This small molecule binds to this protein.
Small molecule (SMILES): COc1ccc(-c2nc3ccccc3n2[C@H](C(=O)NC2CCCCC2)C2CCCCC2)c(OC)c1

Sequence of chain 1.C:
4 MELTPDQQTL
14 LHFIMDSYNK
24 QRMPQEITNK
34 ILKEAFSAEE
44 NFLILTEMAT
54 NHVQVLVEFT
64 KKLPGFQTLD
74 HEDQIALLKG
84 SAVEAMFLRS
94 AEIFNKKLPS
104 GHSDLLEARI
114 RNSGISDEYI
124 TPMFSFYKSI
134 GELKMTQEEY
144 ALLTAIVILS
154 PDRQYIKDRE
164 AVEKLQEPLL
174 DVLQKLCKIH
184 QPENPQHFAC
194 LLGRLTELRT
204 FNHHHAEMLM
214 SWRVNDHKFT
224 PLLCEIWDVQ

Binding-site contacts:
Ligand atom C21 contacts residue SER93 of chain 1.C at 3.4 Å.
Ligand atom C29 contacts residue SER93 of chain 1.C at 3.7 Å.
Ligand atom C1 contacts residue TYR130 of chain 1.C at 3.6 Å (hydrophobic).
Ligand atom C29 contacts residue PHE97 of chain 1.C at 3.6 Å (hydrophobic).
Ligand atom C24 contacts residue ILE113 of chain 1.C at 3.6 Å (hydrophobic).
Ligand atom C19 contacts residue ILE34 of chain 1.C at 3.7 Å (hydrophobic).
Ligand atom C24 contacts residue SER116 of chain 1.C at 3.3 Å.
Ligand atom C16 contacts residue LEU48 of chain 1.C at 3.6 Å (hydrophobic).
Ligand atom C25 contacts residue ILE118 of chain 1.C at 3.8 Å (hydrophobic).
Ligand atom O17 contacts residue MET126 of chain 1.C at 3.7 Å.
Ligand atom C28 contacts residue ILE113 of chain 1.C at 3.8 Å (hydrophobic).
Ligand atom C31 contacts residue ILE113 of chain 1.C at 3.8 Å (hydrophobic).
Ligand atom C15 contacts residue LEU48 of chain 1.C at 3.7 Å (hydrophobic).
Ligand atom C34 contacts residue HIS55 of chain 1.C at 3.6 Å.
Ligand atom C32 contacts residue MET89 of chain 1.C at 3.7 Å (hydrophobic).
Ligand atom C35 contacts residue SER116 of chain 1.C at 3.8 Å.
Ligand atom C26 contacts residue MET89 of chain 1.C at 3.7 Å (hydrophobic).
Ligand atom C32 contacts residue MET51 of chain 1.C at 3.6 Å (hydrophobic).
Ligand atom C12 contacts residue MET126 of chain 1.C at 3.8 Å (hydrophobic).
Ligand atom C21 contacts residue TYR130 of chain 1.C at 3.7 Å (hydrophobic).
Ligand atom N10 contacts residue SER93 of chain 1.C at 3.7 Å.
Ligand atom C35 contacts residue ASN44 of chain 1.C at 3.7 Å.
Ligand atom C21 contacts residue ILE113 of chain 1.C at 3.6 Å (hydrophobic).
Ligand atom C21 contacts residue PHE97 of chain 1.C at 3.8 Å (hydrophobic).
Ligand atom C33 contacts residue ILE96 of chain 1.C at 3.7 Å (hydrophobic).
Ligand atom O13 contacts residue MET51 of chain 1.C at 3.4 Å.
Ligand atom C9 contacts residue MET126 of chain 1.C at 3.5 Å (hydrophobic).
Ligand atom C33 contacts residue MET51 of chain 1.C at 3.7 Å (hydrophobic).
Ligand atom C8 contacts residue SER93 of chain 1.C at 3.7 Å.
Ligand atom N3 contacts residue TYR130 of chain 1.C at 2.7 Å (h-bond).
Ligand atom C8 contacts residue TYR130 of chain 1.C at 3.8 Å (hydrophobic).
Ligand atom C27 contacts residue SER93 of chain 1.C at 3.4 Å.
Ligand atom C25 contacts residue MET211 of chain 1.C at 3.6 Å (hydrophobic).
Ligand atom C29 contacts residue ILE113 of chain 1.C at 3.5 Å (hydrophobic).
Ligand atom O17 contacts residue ILE113 of chain 1.C at 3.5 Å.
Ligand atom C11 contacts residue SER93 of chain 1.C at 3.5 Å.
Ligand atom C25 contacts residue PHE90 of chain 1.C at 3.8 Å (hydrophobic).
Ligand atom C18 contacts residue MET51 of chain 1.C at 3.8 Å (hydrophobic).
Ligand atom N3 contacts residue SER93 of chain 1.C at 3.4 Å.
Ligand atom C32 contacts residue HIS55 of chain 1.C at 3.5 Å.